The small molecule below binds the protein below.
Small molecule (SMILES): O=c1[nH]cnc2c1ncn2[C@@H]1O[C@H](COP(=O)(O)O)[C@@H](O)[C@H]1O

Sequence of chain 4.A:
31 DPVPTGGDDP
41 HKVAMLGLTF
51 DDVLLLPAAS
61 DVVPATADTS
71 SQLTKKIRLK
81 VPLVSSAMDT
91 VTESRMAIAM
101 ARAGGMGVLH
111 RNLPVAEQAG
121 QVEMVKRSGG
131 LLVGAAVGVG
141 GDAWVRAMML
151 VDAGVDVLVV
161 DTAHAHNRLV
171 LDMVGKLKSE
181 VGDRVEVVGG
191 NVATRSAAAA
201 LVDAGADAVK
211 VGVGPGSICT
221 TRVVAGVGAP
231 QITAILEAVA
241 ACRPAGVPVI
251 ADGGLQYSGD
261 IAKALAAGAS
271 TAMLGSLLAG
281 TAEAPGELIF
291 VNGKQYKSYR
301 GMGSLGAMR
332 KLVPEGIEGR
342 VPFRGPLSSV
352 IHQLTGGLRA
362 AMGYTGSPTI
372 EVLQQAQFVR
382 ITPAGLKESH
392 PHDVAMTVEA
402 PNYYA

Binding-site contacts:
Ligand atom C2 contacts residue CYS219 of chain 4.A at 2.9 Å (hydrophobic).
Ligand atom O1P contacts residue SER217 of chain 4.A at 2.9 Å (h-bond).
Ligand atom N7 contacts residue MET302 of chain 4.A at 2.9 Å (h-bond).
Ligand atom O3' contacts residue MET273 of chain 4.A at 3.5 Å (h-bond).
Ligand atom C3' contacts residue SER86 of chain 4.A at 3.6 Å.
Ligand atom N7 contacts residue ILE218 of chain 4.A at 3.7 Å.
Ligand atom O5' contacts residue GLY216 of chain 4.A at 3.4 Å.
Ligand atom O2P contacts residue SER276 of chain 4.A at 3.0 Å (h-bond).
Ligand atom C2 contacts residue GLU336 of chain 4.A at 3.5 Å.
Ligand atom O2' contacts residue ASP252 of chain 4.A at 2.5 Å (salt-bridge).
Ligand atom O2P contacts residue TYR299 of chain 4.A at 2.6 Å (h-bond).
Ligand atom C4 contacts residue ILE218 of chain 4.A at 3.7 Å (hydrophobic).
Ligand atom C2' contacts residue ASP252 of chain 4.A at 3.6 Å.
Ligand atom O3' contacts residue ASP252 of chain 4.A at 2.5 Å (salt-bridge).
Ligand atom C3' contacts residue ASP252 of chain 4.A at 3.4 Å.
Ligand atom N1 contacts residue KP31 of chain 4.C at 3.3 Å (h-bond).
Ligand atom O3P contacts residue SER276 of chain 4.A at 3.4 Å (h-bond).
Ligand atom O2' contacts residue KP31 of chain 4.C at 3.5 Å.
Ligand atom C8 contacts residue MET88 of chain 4.A at 3.6 Å (hydrophobic).
Ligand atom O3' contacts residue SER86 of chain 4.A at 2.8 Å (h-bond).
Ligand atom O6 contacts residue MET302 of chain 4.A at 3.1 Å (h-bond).
Ligand atom N7 contacts residue GLY301 of chain 4.A at 3.5 Å.
Ligand atom C6 contacts residue KP31 of chain 4.C at 3.6 Å.
Ligand atom O1P contacts residue GLY254 of chain 4.A at 2.9 Å (h-bond).
Ligand atom C5 contacts residue MET302 of chain 4.A at 3.6 Å (hydrophobic).
Ligand atom C6 contacts residue GLY303 of chain 4.A at 3.5 Å.
Ligand atom O1P contacts residue GLY216 of chain 4.A at 3.5 Å.
Ligand atom N3 contacts residue KP31 of chain 4.C at 3.4 Å.
Ligand atom O3P contacts residue GLY275 of chain 4.A at 2.9 Å (h-bond).
Ligand atom C4' contacts residue ASP252 of chain 4.A at 3.5 Å.
Ligand atom O5' contacts residue GLY253 of chain 4.A at 3.5 Å.
Ligand atom C5 contacts residue ILE218 of chain 4.A at 3.6 Å (hydrophobic).
Ligand atom O6 contacts residue GLY303 of chain 4.A at 2.7 Å (h-bond).
Ligand atom O2P contacts residue SER217 of chain 4.A at 2.8 Å (h-bond).
Ligand atom C5' contacts residue TYR299 of chain 4.A at 3.6 Å (hydrophobic).
Ligand atom O6 contacts residue GLY337 of chain 4.A at 3.5 Å.
Ligand atom C2 contacts residue KP31 of chain 4.C at 3.0 Å.
Ligand atom N3 contacts residue CYS219 of chain 4.A at 3.4 Å (h-bond).
Ligand atom O6 contacts residue GLY301 of chain 4.A at 3.1 Å.
Ligand atom N1 contacts residue GLU336 of chain 4.A at 2.8 Å (salt-bridge).